Sequence of chain 1.D:
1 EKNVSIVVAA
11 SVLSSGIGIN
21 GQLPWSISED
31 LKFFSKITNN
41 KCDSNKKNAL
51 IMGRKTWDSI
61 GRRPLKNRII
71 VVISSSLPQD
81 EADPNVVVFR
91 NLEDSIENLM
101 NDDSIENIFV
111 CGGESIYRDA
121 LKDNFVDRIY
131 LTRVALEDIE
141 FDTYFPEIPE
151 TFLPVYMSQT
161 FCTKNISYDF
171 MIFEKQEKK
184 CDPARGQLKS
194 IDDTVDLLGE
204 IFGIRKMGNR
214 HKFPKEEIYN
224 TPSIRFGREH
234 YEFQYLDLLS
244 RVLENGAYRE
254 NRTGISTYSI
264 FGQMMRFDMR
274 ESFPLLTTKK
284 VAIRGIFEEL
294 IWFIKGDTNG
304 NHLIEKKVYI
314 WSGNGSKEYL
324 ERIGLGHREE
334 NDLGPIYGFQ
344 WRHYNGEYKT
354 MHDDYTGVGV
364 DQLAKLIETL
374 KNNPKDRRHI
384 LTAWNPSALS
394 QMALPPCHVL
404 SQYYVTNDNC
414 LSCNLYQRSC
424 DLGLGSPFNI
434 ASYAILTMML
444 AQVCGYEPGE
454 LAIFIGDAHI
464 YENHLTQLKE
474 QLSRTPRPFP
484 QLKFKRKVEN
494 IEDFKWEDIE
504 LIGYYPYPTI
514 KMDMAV

This protein binds this small molecule.
Small molecule (SMILES): CN(Cc1cnc2nc(N)nc(N)c2n1)c1ccc(C(=O)N[C@@H](CCC(=O)O)C(=O)O)cc1

Binding-site contacts:
Ligand atom NA4 contacts residue PHE34 of chain 1.D at 3.1 Å.
Ligand atom OE1 contacts residue LEU31 of chain 1.D at 3.5 Å.
Ligand atom O2 contacts residue LEU65 of chain 1.D at 3.3 Å.
Ligand atom O2 contacts residue ARG68 of chain 1.D at 2.8 Å (salt-bridge).
Ligand atom NA2 contacts residue THR132 of chain 1.D at 3.5 Å (h-bond).
Ligand atom C8A contacts residue ASP30 of chain 1.D at 3.5 Å.
Ligand atom O2 contacts residue SER35 of chain 1.D at 3.7 Å.
Ligand atom N3 contacts residue PHE34 of chain 1.D at 3.4 Å.
Ligand atom C8A contacts residue NDP1 of chain 1.U at 3.5 Å.
Ligand atom CA contacts residue LEU65 of chain 1.D at 3.5 Å (hydrophobic).
Ligand atom N10 contacts residue ILE60 of chain 1.D at 3.2 Å.
Ligand atom O1 contacts residue SER35 of chain 1.D at 2.8 Å (h-bond).
Ligand atom C15 contacts residue ILE60 of chain 1.D at 3.3 Å (hydrophobic).
Ligand atom NA2 contacts residue ASP30 of chain 1.D at 3.1 Å (salt-bridge).
Ligand atom C4 contacts residue PHE34 of chain 1.D at 3.1 Å (hydrophobic).
Ligand atom N8 contacts residue ASP30 of chain 1.D at 3.5 Å (salt-bridge).
Ligand atom N3 contacts residue VAL8 of chain 1.D at 3.4 Å (h-bond).
Ligand atom C14 contacts residue ILE60 of chain 1.D at 3.2 Å (hydrophobic).
Ligand atom N1 contacts residue ALA9 of chain 1.D at 3.5 Å.
Ligand atom N contacts residue LEU65 of chain 1.D at 3.5 Å.
Ligand atom N5 contacts residue NDP1 of chain 1.U at 3.2 Å.
Ligand atom N1 contacts residue ASP30 of chain 1.D at 2.8 Å (salt-bridge).
Ligand atom C16 contacts residue LEU31 of chain 1.D at 3.7 Å (hydrophobic).
Ligand atom CM contacts residue ILE60 of chain 1.D at 3.2 Å (hydrophobic).
Ligand atom C4 contacts residue NDP1 of chain 1.U at 3.2 Å.
Ligand atom CT contacts residue LEU65 of chain 1.D at 3.5 Å (hydrophobic).
Ligand atom C7 contacts residue LEU23 of chain 1.D at 3.4 Å (hydrophobic).
Ligand atom N3 contacts residue VAL7 of chain 1.D at 3.4 Å.
Ligand atom C4A contacts residue PHE34 of chain 1.D at 3.6 Å (hydrophobic).
Ligand atom C4A contacts residue NDP1 of chain 1.U at 3.1 Å.
Ligand atom NA4 contacts residue NDP1 of chain 1.U at 3.7 Å.
Ligand atom CT contacts residue ARG68 of chain 1.D at 3.6 Å.
Ligand atom CM contacts residue THR56 of chain 1.D at 3.3 Å.
Ligand atom C4 contacts residue VAL7 of chain 1.D at 3.5 Å (hydrophobic).
Ligand atom NA4 contacts residue VAL7 of chain 1.D at 2.8 Å (h-bond).
Ligand atom CT contacts residue SER35 of chain 1.D at 3.5 Å.
Ligand atom NA4 contacts residue CYS111 of chain 1.D at 3.5 Å.
Ligand atom O1 contacts residue ARG68 of chain 1.D at 3.5 Å (salt-bridge).
Ligand atom NA2 contacts residue VAL8 of chain 1.D at 3.5 Å (h-bond).
Ligand atom C6 contacts residue NDP1 of chain 1.U at 3.6 Å.